Sequence of chain 1.B:
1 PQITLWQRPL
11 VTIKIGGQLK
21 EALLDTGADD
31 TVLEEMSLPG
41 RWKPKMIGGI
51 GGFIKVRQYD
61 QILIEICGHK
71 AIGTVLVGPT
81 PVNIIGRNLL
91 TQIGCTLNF

This protein binds this small molecule.
Small molecule (SMILES): CC(C)CN(C[C@@H](O)[C@H](Cc1cc(F)cc(F)c1)NC(=O)O[C@H]1CCO[C@H]2OCC[C@H]21)S(=O)(=O)c1ccc2nc(NC(C)C)sc2c1

Binding-site contacts:
Ligand atom F47 contacts residue ARG8 of chain 1.B at 3.5 Å.
Ligand atom C24 contacts residue GLY27 of chain 1.B at 3.6 Å.
Ligand atom O34 contacts residue ALA28 of chain 1.A at 3.4 Å.
Ligand atom O4 contacts residue ASP29 of chain 1.A at 3.5 Å (salt-bridge).
Ligand atom F46 contacts residue ILE50 of chain 1.A at 3.0 Å.
Ligand atom O34 contacts residue ASP29 of chain 1.A at 2.7 Å (salt-bridge).
Ligand atom C32 contacts residue GLY48 of chain 1.A at 3.4 Å.
Ligand atom C13 contacts residue GLY48 of chain 1.B at 3.2 Å.
Ligand atom C10 contacts residue ALA28 of chain 1.B at 3.4 Å (hydrophobic).
Ligand atom C9 contacts residue ASP30 of chain 1.B at 3.5 Å.
Ligand atom C38 contacts residue ASP25 of chain 1.B at 3.1 Å.
Ligand atom C40 contacts residue VAL82 of chain 1.B at 3.4 Å (hydrophobic).
Ligand atom F46 contacts residue GLY49 of chain 1.A at 3.0 Å.
Ligand atom C37 contacts residue GLY48 of chain 1.A at 3.2 Å.
Ligand atom C24 contacts residue ASP25 of chain 1.B at 3.3 Å.
Ligand atom O26 contacts residue ASP25 of chain 1.A at 2.9 Å (salt-bridge).
Ligand atom S5 contacts residue GLY48 of chain 1.B at 3.5 Å (h-bond).
Ligand atom O26 contacts residue ASP25 of chain 1.B at 2.5 Å (salt-bridge).
Ligand atom C36 contacts residue GLY48 of chain 1.A at 3.4 Å.
Ligand atom C45 contacts residue ASP29 of chain 1.B at 3.5 Å.
Ligand atom C20 contacts residue GLY27 of chain 1.B at 3.2 Å.
Ligand atom O18 contacts residue ILE50 of chain 1.A at 2.9 Å.
Ligand atom C33 contacts residue ASP29 of chain 1.A at 3.4 Å.
Ligand atom N8 contacts residue ASP30 of chain 1.B at 3.0 Å (salt-bridge).
Ligand atom O17 contacts residue ILE50 of chain 1.A at 2.9 Å.
Ligand atom C25 contacts residue ASP25 of chain 1.B at 3.4 Å.
Ligand atom O34 contacts residue GLY27 of chain 1.A at 3.6 Å.
Ligand atom C25 contacts residue ASP25 of chain 1.A at 3.5 Å.
Ligand atom C35 contacts residue ASP29 of chain 1.A at 3.3 Å.
Ligand atom N28 contacts residue GLY27 of chain 1.A at 3.2 Å (h-bond).
Ligand atom C15 contacts residue GLY27 of chain 1.A at 3.5 Å.
Ligand atom O4 contacts residue ASP30 of chain 1.A at 3.4 Å (salt-bridge).
Ligand atom F46 contacts residue PRO81 of chain 1.B at 2.9 Å.
Ligand atom N3 contacts residue ASP30 of chain 1.B at 3.4 Å (salt-bridge).
Ligand atom C41 contacts residue PRO81 of chain 1.B at 3.5 Å (hydrophobic).
Ligand atom S16 contacts residue ILE50 of chain 1.A at 3.4 Å.
Ligand atom O26 contacts residue GLY27 of chain 1.A at 3.5 Å.
Ligand atom C9 contacts residue ALA28 of chain 1.B at 3.5 Å (hydrophobic).
Ligand atom C39 contacts residue PRO81 of chain 1.B at 3.6 Å (hydrophobic).
Ligand atom O18 contacts residue GLY49 of chain 1.B at 3.1 Å.

Sequence of chain 1.A:
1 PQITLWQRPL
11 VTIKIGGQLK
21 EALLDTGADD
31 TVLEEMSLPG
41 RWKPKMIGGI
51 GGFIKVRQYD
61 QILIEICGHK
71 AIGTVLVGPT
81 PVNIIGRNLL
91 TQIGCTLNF